Sequence of chain 1.A:
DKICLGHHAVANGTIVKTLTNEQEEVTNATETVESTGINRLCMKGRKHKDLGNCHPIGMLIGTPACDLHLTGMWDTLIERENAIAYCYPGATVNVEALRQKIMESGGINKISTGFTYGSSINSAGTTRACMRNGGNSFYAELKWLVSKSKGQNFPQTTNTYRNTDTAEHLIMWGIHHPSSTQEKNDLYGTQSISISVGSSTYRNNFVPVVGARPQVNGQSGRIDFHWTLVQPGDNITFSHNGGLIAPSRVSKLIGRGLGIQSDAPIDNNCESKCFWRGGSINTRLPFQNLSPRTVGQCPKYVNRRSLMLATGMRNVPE

Binding-site contacts:
Ligand atom C1 contacts residue GLY78 of chain 1.B at 4.5 Å.
Ligand atom C8 contacts residue GLY78 of chain 1.B at 4.1 Å.
Ligand atom C7 contacts residue ASN79 of chain 1.B at 3.1 Å.
Ligand atom O5 contacts residue ASN82 of chain 1.B at 2.4 Å (h-bond).
Ligand atom C5 contacts residue ARG293 of chain 1.A at 4.4 Å.
Ligand atom N2 contacts residue ASN79 of chain 1.B at 4.0 Å.
Ligand atom C1 contacts residue ASN82 of chain 1.B at 1.4 Å.
Ligand atom O7 contacts residue ASN82 of chain 1.B at 3.8 Å.
Ligand atom C7 contacts residue GLU104 of chain 1.C at 4.2 Å.
Ligand atom C7 contacts residue ASN82 of chain 1.B at 3.6 Å.
Ligand atom O7 contacts residue ASN79 of chain 1.B at 2.7 Å (h-bond).
Ligand atom N2 contacts residue ASN82 of chain 1.B at 2.9 Å (h-bond).
Ligand atom C7 contacts residue HIS75 of chain 1.B at 4.2 Å.
Ligand atom N2 contacts residue GLY78 of chain 1.B at 4.5 Å.
Ligand atom O7 contacts residue HIS75 of chain 1.B at 4.2 Å.
Ligand atom C8 contacts residue HIS75 of chain 1.B at 3.4 Å.
Ligand atom C8 contacts residue ASN79 of chain 1.B at 3.2 Å.
Ligand atom O7 contacts residue GLU64 of chain 1.D at 4.4 Å.
Ligand atom C2 contacts residue ASN82 of chain 1.B at 2.4 Å.
Ligand atom C5 contacts residue ASN82 of chain 1.B at 3.7 Å.
Ligand atom O7 contacts residue GLU104 of chain 1.C at 3.1 Å (salt-bridge).
Ligand atom C3 contacts residue ASN82 of chain 1.B at 3.8 Å.
Ligand atom C4 contacts residue ASN82 of chain 1.B at 4.2 Å.

Sequence of chain 1.B:
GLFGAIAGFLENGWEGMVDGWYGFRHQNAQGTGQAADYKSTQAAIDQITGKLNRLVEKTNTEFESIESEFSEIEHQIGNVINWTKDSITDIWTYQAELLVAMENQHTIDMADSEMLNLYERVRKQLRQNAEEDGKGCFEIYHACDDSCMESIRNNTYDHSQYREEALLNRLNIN

Sequence of chain 1.D:
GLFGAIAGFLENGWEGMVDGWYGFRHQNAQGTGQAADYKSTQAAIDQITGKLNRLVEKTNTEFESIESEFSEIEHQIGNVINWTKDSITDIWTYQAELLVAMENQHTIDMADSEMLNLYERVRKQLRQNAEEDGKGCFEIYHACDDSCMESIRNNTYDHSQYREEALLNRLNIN

The protein below binds the small molecule below.
Small molecule (SMILES): CC(=O)N[C@@H]1[C@@H](O)[C@H](O)[C@@H](CO)O[C@H]1O

Sequence of chain 1.C:
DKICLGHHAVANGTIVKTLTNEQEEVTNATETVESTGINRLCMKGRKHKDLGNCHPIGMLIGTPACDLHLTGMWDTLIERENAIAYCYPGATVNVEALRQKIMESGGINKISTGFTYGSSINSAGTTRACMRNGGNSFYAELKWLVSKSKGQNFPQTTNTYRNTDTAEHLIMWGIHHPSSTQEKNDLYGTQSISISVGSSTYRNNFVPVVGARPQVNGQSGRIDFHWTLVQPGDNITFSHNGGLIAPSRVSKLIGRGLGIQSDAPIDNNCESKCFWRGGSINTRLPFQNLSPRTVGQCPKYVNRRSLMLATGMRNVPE